A small-molecule ligand and the protein it binds are described below.
Small molecule (SMILES): CC(=O)N[C@@H]1[C@@H](O)[C@H](O)[C@@H](CO)O[C@H]1O

Sequence of chain 2.B:
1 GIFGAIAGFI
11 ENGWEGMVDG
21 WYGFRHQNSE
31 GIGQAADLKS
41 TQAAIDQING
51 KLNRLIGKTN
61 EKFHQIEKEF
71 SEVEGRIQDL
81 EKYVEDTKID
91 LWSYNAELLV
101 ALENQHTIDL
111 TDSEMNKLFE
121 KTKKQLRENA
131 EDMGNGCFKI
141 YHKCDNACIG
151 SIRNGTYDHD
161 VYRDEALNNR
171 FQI

Binding-site contacts:
Ligand atom C2 contacts residue ASN154 of chain 2.B at 2.5 Å.
Ligand atom C3 contacts residue ASN154 of chain 2.B at 3.8 Å.
Ligand atom C4 contacts residue ASN154 of chain 2.B at 4.2 Å.
Ligand atom C8 contacts residue SER151 of chain 2.B at 3.7 Å.
Ligand atom O7 contacts residue ASN154 of chain 2.B at 3.0 Å (h-bond).
Ligand atom C5 contacts residue ASN154 of chain 2.B at 3.6 Å.
Ligand atom C1 contacts residue GLY150 of chain 2.B at 4.2 Å.
Ligand atom C7 contacts residue GLY150 of chain 2.B at 4.1 Å.
Ligand atom O7 contacts residue GLY150 of chain 2.B at 4.5 Å.
Ligand atom C7 contacts residue ALA147 of chain 2.B at 4.5 Å (hydrophobic).
Ligand atom C8 contacts residue ALA147 of chain 2.B at 3.1 Å (hydrophobic).
Ligand atom N2 contacts residue GLY150 of chain 2.B at 4.4 Å.
Ligand atom O5 contacts residue ASN154 of chain 2.B at 2.3 Å (h-bond).
Ligand atom O7 contacts residue THR156 of chain 2.B at 4.2 Å.
Ligand atom C8 contacts residue GLY150 of chain 2.B at 3.9 Å.
Ligand atom C7 contacts residue SER151 of chain 2.B at 4.3 Å.
Ligand atom C1 contacts residue ASN154 of chain 2.B at 1.4 Å.
Ligand atom C7 contacts residue ASN154 of chain 2.B at 3.3 Å.
Ligand atom N2 contacts residue ASN154 of chain 2.B at 3.1 Å (h-bond).